Binding-site contacts:
Ligand atom O5 contacts residue ASN1098 of chain 1.A at 2.4 Å (h-bond).
Ligand atom C2 contacts residue THR1100 of chain 1.A at 3.7 Å.
Ligand atom O5 contacts residue PHE1103 of chain 1.A at 4.0 Å.
Ligand atom C8 contacts residue ASN1098 of chain 1.A at 3.2 Å.
Ligand atom C5 contacts residue PHE1103 of chain 1.A at 4.2 Å (hydrophobic).
Ligand atom C1 contacts residue THR1100 of chain 1.A at 3.9 Å.
Ligand atom C8 contacts residue HIS1101 of chain 1.A at 4.2 Å.
Ligand atom O7 contacts residue ASN1098 of chain 1.A at 3.3 Å (h-bond).
Ligand atom C4 contacts residue HIS1101 of chain 1.A at 4.4 Å.
Ligand atom C7 contacts residue HIS1101 of chain 1.A at 4.4 Å.
Ligand atom C7 contacts residue ASN1098 of chain 1.A at 3.2 Å.
Ligand atom O3 contacts residue THR1100 of chain 1.A at 4.4 Å.
Ligand atom C2 contacts residue ASN1098 of chain 1.A at 2.4 Å.
Ligand atom C1 contacts residue ASN1098 of chain 1.A at 1.4 Å.
Ligand atom C5 contacts residue ASN1098 of chain 1.A at 3.7 Å.
Ligand atom C5 contacts residue HIS1101 of chain 1.A at 4.1 Å.
Ligand atom C3 contacts residue HIS1101 of chain 1.A at 4.1 Å.
Ligand atom C3 contacts residue ASN1098 of chain 1.A at 3.8 Å.
Ligand atom C1 contacts residue HIS1101 of chain 1.A at 4.4 Å.
Ligand atom C3 contacts residue THR1100 of chain 1.A at 3.8 Å.
Ligand atom N2 contacts residue ASN1098 of chain 1.A at 2.9 Å (h-bond).
Ligand atom N2 contacts residue THR1100 of chain 1.A at 3.0 Å (h-bond).
Ligand atom C8 contacts residue THR1100 of chain 1.A at 4.1 Å.
Ligand atom C4 contacts residue ASN1098 of chain 1.A at 4.2 Å.
Ligand atom C6 contacts residue PHE1103 of chain 1.A at 3.8 Å (hydrophobic).
Ligand atom O4 contacts residue HIS1101 of chain 1.A at 4.2 Å.
Ligand atom C7 contacts residue THR1100 of chain 1.A at 4.0 Å.

The protein below binds the small molecule below.
Small molecule (SMILES): CC(=O)N[C@H]1[C@H](O[C@H]2[C@H](O)[C@@H](NC(C)=O)CO[C@@H]2CO)O[C@H](CO)[C@@H](O)[C@@H]1O

Sequence of chain 1.A:
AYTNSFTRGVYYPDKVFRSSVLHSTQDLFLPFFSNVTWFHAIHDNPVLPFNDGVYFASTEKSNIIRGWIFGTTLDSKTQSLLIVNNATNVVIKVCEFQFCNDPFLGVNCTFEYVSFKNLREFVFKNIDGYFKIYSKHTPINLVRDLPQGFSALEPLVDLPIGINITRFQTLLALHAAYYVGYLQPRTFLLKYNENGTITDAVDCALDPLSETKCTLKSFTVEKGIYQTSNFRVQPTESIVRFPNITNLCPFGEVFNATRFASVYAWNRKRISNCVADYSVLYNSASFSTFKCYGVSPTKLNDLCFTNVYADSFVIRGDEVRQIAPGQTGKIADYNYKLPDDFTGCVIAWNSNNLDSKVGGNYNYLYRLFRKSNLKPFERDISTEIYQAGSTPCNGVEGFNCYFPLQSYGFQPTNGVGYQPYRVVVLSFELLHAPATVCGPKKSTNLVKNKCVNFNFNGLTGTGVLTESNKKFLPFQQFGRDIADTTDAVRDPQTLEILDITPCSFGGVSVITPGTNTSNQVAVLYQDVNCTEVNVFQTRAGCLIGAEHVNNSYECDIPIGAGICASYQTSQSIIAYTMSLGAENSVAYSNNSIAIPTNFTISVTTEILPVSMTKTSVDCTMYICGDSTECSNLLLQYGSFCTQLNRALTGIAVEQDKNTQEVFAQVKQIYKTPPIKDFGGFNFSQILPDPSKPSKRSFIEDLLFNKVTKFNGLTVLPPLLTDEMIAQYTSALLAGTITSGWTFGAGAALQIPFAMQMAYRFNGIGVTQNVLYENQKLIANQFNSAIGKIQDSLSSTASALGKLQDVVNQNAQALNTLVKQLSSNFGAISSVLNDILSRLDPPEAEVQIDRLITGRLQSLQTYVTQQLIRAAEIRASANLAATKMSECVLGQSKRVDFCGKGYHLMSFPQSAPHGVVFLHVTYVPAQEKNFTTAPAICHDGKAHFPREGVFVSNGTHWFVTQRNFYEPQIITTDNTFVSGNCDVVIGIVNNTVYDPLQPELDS